The small molecule below binds the protein below.
Small molecule (SMILES): CC(=O)N[C@H]1CO[C@H](CO[C@H]2O[C@@H](C)[C@@H](O)[C@@H](O)[C@@H]2O)[C@@H](O)[C@@H]1O

Binding-site contacts:
Ligand atom O7 contacts residue ASN478 of chain 1.A at 4.3 Å.
Ligand atom C1 contacts residue ASN478 of chain 1.A at 1.3 Å.
Ligand atom C2 contacts residue ASN478 of chain 1.A at 2.3 Å.
Ligand atom C3 contacts residue ASN478 of chain 1.A at 3.6 Å.
Ligand atom O5 contacts residue ASN478 of chain 1.A at 2.1 Å (h-bond).
Ligand atom C5 contacts residue ASN478 of chain 1.A at 3.4 Å.
Ligand atom N2 contacts residue ASN478 of chain 1.A at 2.8 Å (h-bond).
Ligand atom C7 contacts residue LEU475 of chain 1.A at 3.9 Å (hydrophobic).
Ligand atom C5 contacts residue ASN478 of chain 1.A at 4.2 Å.
Ligand atom C8 contacts residue ASN478 of chain 1.A at 4.1 Å.
Ligand atom O5 contacts residue ASN478 of chain 1.A at 4.2 Å.
Ligand atom C6 contacts residue ASN478 of chain 1.A at 4.5 Å.
Ligand atom C4 contacts residue ASN478 of chain 1.A at 3.9 Å.
Ligand atom C5 contacts residue GLN479 of chain 1.A at 4.3 Å.
Ligand atom C1 contacts residue ASN478 of chain 1.A at 4.2 Å.
Ligand atom O2 contacts residue ASN478 of chain 1.A at 4.5 Å.
Ligand atom C8 contacts residue LEU475 of chain 1.A at 2.6 Å (hydrophobic).
Ligand atom O7 contacts residue LEU475 of chain 1.A at 4.4 Å.
Ligand atom C7 contacts residue ASN478 of chain 1.A at 3.6 Å.

Sequence of chain 1.A:
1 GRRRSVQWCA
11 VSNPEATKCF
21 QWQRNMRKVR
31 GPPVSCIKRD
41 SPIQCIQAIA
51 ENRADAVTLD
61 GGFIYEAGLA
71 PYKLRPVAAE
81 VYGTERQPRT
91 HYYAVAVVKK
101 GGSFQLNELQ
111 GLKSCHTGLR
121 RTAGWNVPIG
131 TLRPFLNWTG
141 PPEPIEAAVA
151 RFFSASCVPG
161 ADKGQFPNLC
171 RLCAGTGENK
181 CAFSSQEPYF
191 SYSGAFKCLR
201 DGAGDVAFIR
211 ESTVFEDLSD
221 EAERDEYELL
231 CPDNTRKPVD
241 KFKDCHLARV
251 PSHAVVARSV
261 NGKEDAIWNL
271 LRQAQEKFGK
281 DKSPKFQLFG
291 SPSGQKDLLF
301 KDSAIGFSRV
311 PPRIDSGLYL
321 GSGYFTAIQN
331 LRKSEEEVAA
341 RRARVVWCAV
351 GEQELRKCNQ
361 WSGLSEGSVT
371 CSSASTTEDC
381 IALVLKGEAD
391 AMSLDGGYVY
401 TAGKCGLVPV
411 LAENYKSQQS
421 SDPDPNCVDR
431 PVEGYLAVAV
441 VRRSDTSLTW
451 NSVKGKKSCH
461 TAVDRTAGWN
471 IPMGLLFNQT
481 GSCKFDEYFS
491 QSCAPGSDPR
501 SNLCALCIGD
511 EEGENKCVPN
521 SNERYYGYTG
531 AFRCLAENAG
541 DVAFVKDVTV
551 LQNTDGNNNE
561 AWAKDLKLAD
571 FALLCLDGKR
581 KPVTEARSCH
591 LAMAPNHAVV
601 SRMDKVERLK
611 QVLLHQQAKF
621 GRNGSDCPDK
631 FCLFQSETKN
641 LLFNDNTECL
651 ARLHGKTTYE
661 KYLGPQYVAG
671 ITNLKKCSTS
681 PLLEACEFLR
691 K